A small-molecule ligand and the protein it binds are described below.
Small molecule (SMILES): CC(=O)N[C@@H]1[C@@H](O)[C@H](O)[C@@H](CO)O[C@H]1O

Sequence of chain 1.A:
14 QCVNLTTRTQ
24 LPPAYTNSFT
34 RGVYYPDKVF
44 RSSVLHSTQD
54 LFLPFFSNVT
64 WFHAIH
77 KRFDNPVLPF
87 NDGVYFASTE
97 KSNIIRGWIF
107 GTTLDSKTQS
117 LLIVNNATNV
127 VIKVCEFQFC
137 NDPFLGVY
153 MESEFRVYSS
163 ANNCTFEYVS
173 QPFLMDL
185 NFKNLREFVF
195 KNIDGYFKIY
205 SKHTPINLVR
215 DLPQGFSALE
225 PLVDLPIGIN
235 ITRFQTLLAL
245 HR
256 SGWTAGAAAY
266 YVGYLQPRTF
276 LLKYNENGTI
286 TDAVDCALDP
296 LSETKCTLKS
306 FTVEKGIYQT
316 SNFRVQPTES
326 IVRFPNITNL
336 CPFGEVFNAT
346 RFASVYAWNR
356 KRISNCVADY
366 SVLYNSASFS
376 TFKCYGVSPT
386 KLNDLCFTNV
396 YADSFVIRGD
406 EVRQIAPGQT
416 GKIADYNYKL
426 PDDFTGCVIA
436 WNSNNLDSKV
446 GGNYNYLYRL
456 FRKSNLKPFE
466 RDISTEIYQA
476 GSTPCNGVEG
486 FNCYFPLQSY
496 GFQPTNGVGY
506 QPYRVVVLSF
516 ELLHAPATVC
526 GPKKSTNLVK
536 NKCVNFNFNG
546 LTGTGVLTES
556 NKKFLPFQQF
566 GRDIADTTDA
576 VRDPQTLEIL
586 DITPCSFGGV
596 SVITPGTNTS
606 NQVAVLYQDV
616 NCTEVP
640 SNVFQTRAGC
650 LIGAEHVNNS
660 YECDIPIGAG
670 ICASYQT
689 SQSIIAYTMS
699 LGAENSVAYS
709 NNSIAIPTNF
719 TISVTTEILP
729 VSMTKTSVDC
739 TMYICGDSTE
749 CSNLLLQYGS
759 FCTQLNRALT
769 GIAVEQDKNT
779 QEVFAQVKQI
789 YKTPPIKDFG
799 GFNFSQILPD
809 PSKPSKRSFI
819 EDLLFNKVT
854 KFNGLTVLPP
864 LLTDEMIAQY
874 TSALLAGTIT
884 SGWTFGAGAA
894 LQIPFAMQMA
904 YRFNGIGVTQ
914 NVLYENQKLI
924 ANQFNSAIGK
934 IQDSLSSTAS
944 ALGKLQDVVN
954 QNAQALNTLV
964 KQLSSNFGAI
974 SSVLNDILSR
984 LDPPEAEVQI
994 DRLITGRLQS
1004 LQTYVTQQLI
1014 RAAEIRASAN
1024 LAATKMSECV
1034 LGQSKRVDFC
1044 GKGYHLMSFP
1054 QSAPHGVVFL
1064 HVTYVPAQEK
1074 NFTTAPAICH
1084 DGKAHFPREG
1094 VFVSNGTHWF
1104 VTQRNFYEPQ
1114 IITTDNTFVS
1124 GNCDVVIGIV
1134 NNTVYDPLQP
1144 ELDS

Binding-site contacts:
Ligand atom C8 contacts residue VAL656 of chain 1.A at 4.5 Å (hydrophobic).
Ligand atom C8 contacts residue ASN657 of chain 1.A at 4.2 Å.
Ligand atom C7 contacts residue ASN657 of chain 1.A at 3.6 Å.
Ligand atom C1 contacts residue ASN657 of chain 1.A at 1.4 Å.
Ligand atom C3 contacts residue ASN657 of chain 1.A at 3.8 Å.
Ligand atom C5 contacts residue ASN657 of chain 1.A at 3.7 Å.
Ligand atom C2 contacts residue ASN657 of chain 1.A at 2.5 Å.
Ligand atom C4 contacts residue ASN657 of chain 1.A at 4.2 Å.
Ligand atom O5 contacts residue ASN657 of chain 1.A at 2.4 Å (h-bond).
Ligand atom C8 contacts residue HIS655 of chain 1.A at 3.3 Å.
Ligand atom N2 contacts residue ASN657 of chain 1.A at 2.9 Å (h-bond).
Ligand atom O7 contacts residue ASN657 of chain 1.A at 3.9 Å.